Binding-site contacts:
Ligand atom O3P contacts residue THR135 of chain 1.B at 3.4 Å (h-bond).
Ligand atom C2 contacts residue GLU130 of chain 1.B at 3.5 Å.
Ligand atom P contacts residue THR135 of chain 1.B at 3.5 Å.
Ligand atom C3 contacts residue GLU130 of chain 1.B at 3.1 Å.
Ligand atom O2P contacts residue LYS137 of chain 1.B at 2.7 Å (salt-bridge).
Ligand atom C2 contacts residue MG1 of chain 1.F at 2.7 Å.
Ligand atom O1P contacts residue GLY136 of chain 1.B at 2.9 Å (h-bond).
Ligand atom O1B contacts residue GLY66 of chain 1.B at 3.1 Å (h-bond).
Ligand atom O2P contacts residue GLY136 of chain 1.B at 2.8 Å (h-bond).
Ligand atom O1A contacts residue CYS102 of chain 1.B at 3.1 Å (h-bond).
Ligand atom O2 contacts residue MG1 of chain 1.F at 1.9 Å.
Ligand atom O3 contacts residue GLU130 of chain 1.B at 3.0 Å (salt-bridge).
Ligand atom PB contacts residue ASP190 of chain 1.B at 3.5 Å.
Ligand atom O2A contacts residue PPO1 of chain 1.G at 2.6 Å.
Ligand atom C5 contacts residue THR138 of chain 1.B at 3.6 Å.
Ligand atom O1P contacts residue LYS137 of chain 1.B at 3.4 Å (salt-bridge).
Ligand atom O3P contacts residue LYS137 of chain 1.B at 2.8 Å.
Ligand atom O3 contacts residue MG1 of chain 1.F at 2.4 Å.
Ligand atom O1P contacts residue ASP134 of chain 1.B at 3.0 Å.
Ligand atom O3A contacts residue GLY66 of chain 1.B at 3.7 Å.
Ligand atom C3 contacts residue MG1 of chain 1.F at 2.8 Å.
Ligand atom O1A contacts residue SER100 of chain 1.B at 2.5 Å (h-bond).
Ligand atom O3P contacts residue THR138 of chain 1.B at 2.9 Å (h-bond).
Ligand atom O1B contacts residue LEU189 of chain 1.B at 3.3 Å.
Ligand atom O1 contacts residue SER100 of chain 1.B at 3.6 Å.
Ligand atom C4 contacts residue THR138 of chain 1.B at 3.6 Å.
Ligand atom O1P contacts residue THR135 of chain 1.B at 2.4 Å (h-bond).
Ligand atom O3B contacts residue ASP190 of chain 1.B at 3.0 Å (salt-bridge).
Ligand atom PB contacts residue GLY66 of chain 1.B at 3.1 Å.
Ligand atom O1B contacts residue ASP190 of chain 1.B at 2.5 Å (salt-bridge).
Ligand atom P contacts residue GLY136 of chain 1.B at 3.4 Å.
Ligand atom P contacts residue LYS137 of chain 1.B at 3.2 Å.
Ligand atom O2 contacts residue ASP131 of chain 1.B at 3.0 Å (salt-bridge).
Ligand atom O2P contacts residue THR138 of chain 1.B at 3.5 Å (h-bond).
Ligand atom O1 contacts residue PPO1 of chain 1.G at 3.4 Å.
Ligand atom O3B contacts residue PPO1 of chain 1.G at 3.1 Å (h-bond).
Ligand atom O2B contacts residue GLY66 of chain 1.B at 2.6 Å (h-bond).
Ligand atom C2 contacts residue ASP131 of chain 1.B at 3.3 Å.
Ligand atom O5 contacts residue TYR101 of chain 1.B at 3.3 Å.
Ligand atom O3 contacts residue THR138 of chain 1.B at 3.4 Å (h-bond).

Sequence of chain 1.B:
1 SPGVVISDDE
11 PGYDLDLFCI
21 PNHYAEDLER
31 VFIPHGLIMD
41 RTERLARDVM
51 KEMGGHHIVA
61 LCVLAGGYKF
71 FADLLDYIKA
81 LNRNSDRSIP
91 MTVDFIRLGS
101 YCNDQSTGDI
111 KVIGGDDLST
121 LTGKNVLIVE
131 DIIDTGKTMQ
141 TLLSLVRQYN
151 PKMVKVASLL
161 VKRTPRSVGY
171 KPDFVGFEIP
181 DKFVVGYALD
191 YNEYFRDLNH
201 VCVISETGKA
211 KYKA

The small molecule below binds the protein below.
Small molecule (SMILES): O=P(O)(O)OC[C@H]1O[C@H](O[P](=O)(O)OP(=O)(O)O)[C@H](O)[C@@H]1O